The small molecule below binds the protein below.
Small molecule (SMILES): OC[C@H]1O[C@H](O)[C@H](O)[C@@H](O)[C@H]1O

Binding-site contacts:
Ligand atom O1 contacts residue GLN53 of chain 1.A at 4.3 Å.
Ligand atom C1 contacts residue HIS50 of chain 1.A at 4.2 Å.
Ligand atom O2 contacts residue TYR36 of chain 1.A at 4.0 Å.
Ligand atom O4 contacts residue CA1 of chain 1.K at 2.4 Å.
Ligand atom C6 contacts residue CYS62 of chain 1.A at 4.0 Å (hydrophobic).
Ligand atom C5 contacts residue HIS50 of chain 1.A at 3.9 Å.
Ligand atom C6 contacts residue HIS50 of chain 1.A at 3.5 Å.
Ligand atom O6 contacts residue VAL101 of chain 1.A at 3.9 Å.
Ligand atom O5 contacts residue TYR36 of chain 1.A at 3.6 Å.
Ligand atom O3 contacts residue ASN107 of chain 1.A at 3.1 Å (h-bond).
Ligand atom O3 contacts residue CA1 of chain 1.K at 2.4 Å.
Ligand atom O4 contacts residue TYR36 of chain 1.A at 3.0 Å (h-bond).
Ligand atom C3 contacts residue TYR36 of chain 1.A at 3.9 Å (hydrophobic).
Ligand atom C6 contacts residue ASP100 of chain 1.A at 3.5 Å.
Ligand atom C2 contacts residue TYR36 of chain 1.A at 3.5 Å (hydrophobic).
Ligand atom C3 contacts residue THR104 of chain 1.A at 3.9 Å.
Ligand atom C2 contacts residue CA1 of chain 1.K at 3.9 Å.
Ligand atom O5 contacts residue GLN53 of chain 1.A at 4.2 Å.
Ligand atom O3 contacts residue TYR36 of chain 1.A at 3.4 Å (h-bond).
Ligand atom C4 contacts residue THR104 of chain 1.A at 3.4 Å.
Ligand atom O2 contacts residue ASN107 of chain 1.A at 3.0 Å (h-bond).
Ligand atom O6 contacts residue PRO51 of chain 1.A at 4.2 Å.
Ligand atom O4 contacts residue ASP100 of chain 1.A at 2.6 Å (salt-bridge).
Ligand atom O4 contacts residue THR104 of chain 1.A at 3.3 Å (h-bond).
Ligand atom O6 contacts residue HIS50 of chain 1.A at 2.7 Å (h-bond).
Ligand atom C3 contacts residue CA1 of chain 1.K at 3.4 Å.
Ligand atom C4 contacts residue ASP100 of chain 1.A at 3.5 Å.
Ligand atom O6 contacts residue GLN53 of chain 1.A at 3.0 Å (h-bond).
Ligand atom C4 contacts residue CA1 of chain 1.K at 3.4 Å.
Ligand atom O3 contacts residue THR104 of chain 1.A at 3.3 Å (h-bond).
Ligand atom C5 contacts residue GLN53 of chain 1.A at 3.8 Å.
Ligand atom O5 contacts residue HIS50 of chain 1.A at 3.2 Å (h-bond).
Ligand atom C6 contacts residue GLN53 of chain 1.A at 3.9 Å.
Ligand atom O2 contacts residue GLY37 of chain 1.A at 4.2 Å.
Ligand atom C4 contacts residue TYR36 of chain 1.A at 4.0 Å (hydrophobic).
Ligand atom C1 contacts residue TYR36 of chain 1.A at 4.1 Å (hydrophobic).
Ligand atom C2 contacts residue ASN107 of chain 1.A at 3.8 Å.
Ligand atom C6 contacts residue VAL101 of chain 1.A at 3.7 Å (hydrophobic).
Ligand atom C5 contacts residue ASP100 of chain 1.A at 4.1 Å.
Ligand atom C3 contacts residue ASN107 of chain 1.A at 4.1 Å.

Sequence of chain 1.A:
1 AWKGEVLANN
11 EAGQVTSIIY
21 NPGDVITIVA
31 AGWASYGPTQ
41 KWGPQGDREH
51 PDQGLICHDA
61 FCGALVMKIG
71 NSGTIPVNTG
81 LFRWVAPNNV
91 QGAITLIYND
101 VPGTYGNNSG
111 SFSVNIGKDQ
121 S